Sequence of chain 2.A:
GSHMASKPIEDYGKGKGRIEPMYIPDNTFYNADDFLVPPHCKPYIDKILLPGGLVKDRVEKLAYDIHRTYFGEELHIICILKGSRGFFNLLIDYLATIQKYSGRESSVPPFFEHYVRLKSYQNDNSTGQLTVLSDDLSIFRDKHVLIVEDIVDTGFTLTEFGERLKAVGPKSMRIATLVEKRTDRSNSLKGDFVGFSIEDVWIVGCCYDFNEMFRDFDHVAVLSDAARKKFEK

A protein and the small-molecule ligand that binds it are described below.
Small molecule (SMILES): O=P(O)(O)OC[C@H]1O[C@H](O[P](=O)(O)OP(=O)(O)O)[C@H](O)[C@@H]1O

Binding-site contacts:
Ligand atom O1B contacts residue MG1 of chain 2.C at 2.0 Å.
Ligand atom O2B contacts residue ARG215 of chain 2.A at 3.0 Å (salt-bridge).
Ligand atom O3B contacts residue LYS82 of chain 2.A at 3.0 Å (salt-bridge).
Ligand atom O3P contacts residue TYR121 of chain 2.A at 2.7 Å (h-bond).
Ligand atom O2P contacts residue ASP153 of chain 2.A at 2.9 Å (salt-bridge).
Ligand atom O1B contacts residue LYS82 of chain 2.A at 3.3 Å (salt-bridge).
Ligand atom O5 contacts residue 9DG1 of chain 2.F at 3.3 Å.
Ligand atom O2P contacts residue THR154 of chain 2.A at 3.3 Å (h-bond).
Ligand atom O1P contacts residue THR157 of chain 2.A at 2.7 Å (h-bond).
Ligand atom C5 contacts residue ILE151 of chain 2.A at 3.3 Å (hydrophobic).
Ligand atom O1 contacts residue MG1 of chain 2.C at 2.3 Å.
Ligand atom O3B contacts residue ARG215 of chain 2.A at 3.4 Å (salt-bridge).
Ligand atom C2 contacts residue MG1 of chain 2.C at 2.8 Å.
Ligand atom O4 contacts residue 9DG1 of chain 2.F at 3.4 Å.
Ligand atom O2 contacts residue MG1 of chain 2.C at 2.1 Å.
Ligand atom O3P contacts residue THR154 of chain 2.A at 2.7 Å (h-bond).
Ligand atom O4 contacts residue TYR121 of chain 2.A at 3.4 Å.
Ligand atom PA contacts residue MG1 of chain 2.D at 3.2 Å.
Ligand atom PB contacts residue MG1 of chain 2.D at 3.3 Å.
Ligand atom O2P contacts residue GLY155 of chain 2.A at 3.0 Å (h-bond).
Ligand atom C2 contacts residue ASP150 of chain 2.A at 3.2 Å.
Ligand atom O3B contacts residue ARG117 of chain 2.A at 2.9 Å (salt-bridge).
Ligand atom O1A contacts residue SER120 of chain 2.A at 2.8 Å (h-bond).
Ligand atom C1 contacts residue 9DG1 of chain 2.F at 3.5 Å.
Ligand atom PB contacts residue MG1 of chain 2.C at 3.2 Å.
Ligand atom O2 contacts residue ASP150 of chain 2.A at 2.6 Å (salt-bridge).
Ligand atom O3A contacts residue MG1 of chain 2.D at 3.5 Å.
Ligand atom O3A contacts residue MG1 of chain 2.C at 3.3 Å.
Ligand atom C1 contacts residue MG1 of chain 2.C at 3.1 Å.
Ligand atom C3 contacts residue GLU149 of chain 2.A at 3.1 Å.
Ligand atom C3 contacts residue MG1 of chain 2.C at 3.0 Å.
Ligand atom O5 contacts residue TYR121 of chain 2.A at 3.3 Å.
Ligand atom PA contacts residue MG1 of chain 2.C at 3.5 Å.
Ligand atom O3 contacts residue GLU149 of chain 2.A at 2.5 Å (salt-bridge).
Ligand atom O3 contacts residue MG1 of chain 2.C at 2.1 Å.
Ligand atom O1B contacts residue GLY83 of chain 2.A at 2.8 Å (h-bond).
Ligand atom O2B contacts residue ASP209 of chain 2.A at 2.9 Å (salt-bridge).
Ligand atom O2A contacts residue MG1 of chain 2.D at 2.0 Å.
Ligand atom O1A contacts residue TYR121 of chain 2.A at 3.2 Å (h-bond).
Ligand atom O2B contacts residue MG1 of chain 2.D at 2.1 Å.